A small-molecule ligand and the protein it binds are described below.
Small molecule (SMILES): C[C@@H](NC(=O)c1ncnc(N)c1Cl)c1ncc(C(=O)Nc2cc(C(F)(F)F)c(Cl)cn2)s1

Binding-site contacts:
Ligand atom C26 contacts residue ASP154 of chain 1.B at 3.6 Å.
Ligand atom C29 contacts residue ALA41 of chain 1.B at 3.3 Å (hydrophobic).
Ligand atom N05 contacts residue GLN90 of chain 1.B at 3.4 Å (h-bond).
Ligand atom N11 contacts residue THR89 of chain 1.B at 3.8 Å.
Ligand atom F25 contacts residue GLY153 of chain 1.B at 3.3 Å.
Ligand atom F23 contacts residue LEU127 of chain 1.B at 3.8 Å.
Ligand atom N17 contacts residue ASP154 of chain 1.B at 3.4 Å.
Ligand atom C06 contacts residue ALA41 of chain 1.B at 3.7 Å (hydrophobic).
Ligand atom F24 contacts residue HIS134 of chain 1.B at 3.3 Å.
Ligand atom N05 contacts residue ALA41 of chain 1.B at 3.8 Å.
Ligand atom O27 contacts residue GLY153 of chain 1.B at 3.5 Å.
Ligand atom O30 contacts residue VAL31 of chain 1.B at 3.7 Å.
Ligand atom S28 contacts residue PHE155 of chain 1.B at 3.8 Å.
Ligand atom N01 contacts residue CYS92 of chain 1.B at 3.0 Å (h-bond).
Ligand atom N17 contacts residue GLU61 of chain 1.B at 3.5 Å.
Ligand atom N01 contacts residue PHE143 of chain 1.B at 3.6 Å.
Ligand atom N15 contacts residue LEU65 of chain 1.B at 3.7 Å.
Ligand atom C19 contacts residue ASP154 of chain 1.B at 3.8 Å.
Ligand atom C14 contacts residue ASP154 of chain 1.B at 3.4 Å.
Ligand atom C04 contacts residue CYS92 of chain 1.B at 3.5 Å (hydrophobic).
Ligand atom C16 contacts residue ASP154 of chain 1.B at 3.6 Å.
Ligand atom O27 contacts residue ASP154 of chain 1.B at 2.6 Å (salt-bridge).
Ligand atom C02 contacts residue CYS92 of chain 1.B at 3.6 Å (hydrophobic).
Ligand atom C04 contacts residue GLN90 of chain 1.B at 3.2 Å.
Ligand atom C18 contacts residue ASP154 of chain 1.B at 3.5 Å.
Ligand atom O30 contacts residue PHE155 of chain 1.B at 3.6 Å.
Ligand atom N11 contacts residue LYS43 of chain 1.B at 3.7 Å.
Ligand atom C29 contacts residue VAL42 of chain 1.B at 3.5 Å (hydrophobic).
Ligand atom C29 contacts residue LYS43 of chain 1.B at 3.3 Å.
Ligand atom S28 contacts residue LEU74 of chain 1.B at 3.7 Å.
Ligand atom F25 contacts residue ILE152 of chain 1.B at 3.3 Å.
Ligand atom C07 contacts residue PHE155 of chain 1.B at 3.8 Å (hydrophobic).
Ligand atom CL32 contacts residue ILE23 of chain 1.B at 3.8 Å.
Ligand atom N15 contacts residue GLU61 of chain 1.B at 3.2 Å (salt-bridge).
Ligand atom C07 contacts residue ALA41 of chain 1.B at 3.6 Å (hydrophobic).
Ligand atom N08 contacts residue THR89 of chain 1.B at 3.3 Å (h-bond).
Ligand atom N08 contacts residue ALA41 of chain 1.B at 3.3 Å.
Ligand atom C12 contacts residue GLU61 of chain 1.B at 3.7 Å.
Ligand atom N03 contacts residue CYS92 of chain 1.B at 3.0 Å (h-bond).
Ligand atom C26 contacts residue LEU65 of chain 1.B at 3.6 Å (hydrophobic).

Sequence of chain 1.B:
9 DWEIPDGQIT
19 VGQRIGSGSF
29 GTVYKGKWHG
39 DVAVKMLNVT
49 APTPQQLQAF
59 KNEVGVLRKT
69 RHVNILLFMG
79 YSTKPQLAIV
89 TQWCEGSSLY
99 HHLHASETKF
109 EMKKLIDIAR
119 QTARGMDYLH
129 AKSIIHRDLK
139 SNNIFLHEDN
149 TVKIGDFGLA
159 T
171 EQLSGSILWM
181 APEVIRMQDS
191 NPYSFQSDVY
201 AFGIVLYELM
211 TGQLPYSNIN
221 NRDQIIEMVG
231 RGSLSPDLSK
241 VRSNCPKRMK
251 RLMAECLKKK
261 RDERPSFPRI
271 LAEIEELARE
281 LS